The protein below binds the small molecule below.
Small molecule (SMILES): CC(=O)N[C@H]1[C@H](O[C@H]2[C@H](O)[C@@H](NC(C)=O)CO[C@@H]2CO)O[C@H](CO)[C@@H](O)[C@@H]1O

Sequence of chain 1.A:
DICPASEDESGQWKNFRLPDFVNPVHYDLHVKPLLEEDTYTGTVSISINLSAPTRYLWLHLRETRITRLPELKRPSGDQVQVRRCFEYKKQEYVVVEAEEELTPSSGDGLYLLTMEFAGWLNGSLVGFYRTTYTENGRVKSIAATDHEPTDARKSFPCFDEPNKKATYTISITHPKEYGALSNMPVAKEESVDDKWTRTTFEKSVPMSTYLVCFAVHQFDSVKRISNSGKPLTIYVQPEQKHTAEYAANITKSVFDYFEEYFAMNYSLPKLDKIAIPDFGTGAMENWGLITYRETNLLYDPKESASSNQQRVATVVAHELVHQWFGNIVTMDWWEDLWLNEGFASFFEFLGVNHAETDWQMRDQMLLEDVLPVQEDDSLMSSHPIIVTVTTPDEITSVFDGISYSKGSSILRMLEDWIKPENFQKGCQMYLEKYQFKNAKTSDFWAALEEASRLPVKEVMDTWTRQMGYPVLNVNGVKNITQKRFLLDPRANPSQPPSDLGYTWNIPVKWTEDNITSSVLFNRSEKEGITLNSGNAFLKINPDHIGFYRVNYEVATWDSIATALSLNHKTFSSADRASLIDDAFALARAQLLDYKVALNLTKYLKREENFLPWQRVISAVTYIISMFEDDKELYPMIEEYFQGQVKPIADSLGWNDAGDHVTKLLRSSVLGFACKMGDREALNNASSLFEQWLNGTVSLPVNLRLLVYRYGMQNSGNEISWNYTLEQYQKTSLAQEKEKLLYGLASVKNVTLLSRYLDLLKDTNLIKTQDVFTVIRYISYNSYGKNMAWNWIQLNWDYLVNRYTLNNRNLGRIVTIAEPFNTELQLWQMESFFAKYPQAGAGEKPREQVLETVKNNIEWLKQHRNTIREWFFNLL

Binding-site contacts:
Ligand atom N2 contacts residue ASN753 of chain 1.A at 3.0 Å (h-bond).
Ligand atom O6 contacts residue GLU722 of chain 1.A at 2.8 Å (salt-bridge).
Ligand atom C3 contacts residue ASN753 of chain 1.A at 3.9 Å.
Ligand atom C8 contacts residue THR755 of chain 1.A at 4.4 Å.
Ligand atom O5 contacts residue THR755 of chain 1.A at 4.4 Å.
Ligand atom C4 contacts residue ASN753 of chain 1.A at 4.3 Å.
Ligand atom O5 contacts residue ASN753 of chain 1.A at 2.4 Å (h-bond).
Ligand atom C1 contacts residue ASN753 of chain 1.A at 1.4 Å.
Ligand atom O5 contacts residue LEU756 of chain 1.A at 4.3 Å.
Ligand atom C2 contacts residue ASN753 of chain 1.A at 2.5 Å.
Ligand atom C5 contacts residue ASN753 of chain 1.A at 3.6 Å.
Ligand atom C5 contacts residue THR755 of chain 1.A at 4.3 Å.
Ligand atom O7 contacts residue ASN753 of chain 1.A at 3.5 Å (h-bond).
Ligand atom C6 contacts residue GLU722 of chain 1.A at 3.7 Å.
Ligand atom C7 contacts residue ASN753 of chain 1.A at 3.4 Å.